Sequence of chain 3.B:
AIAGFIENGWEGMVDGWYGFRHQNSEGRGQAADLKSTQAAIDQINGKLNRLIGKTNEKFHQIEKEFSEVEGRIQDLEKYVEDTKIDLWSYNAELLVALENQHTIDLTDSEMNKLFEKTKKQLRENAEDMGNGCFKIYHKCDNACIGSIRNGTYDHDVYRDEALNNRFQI

Sequence of chain 3.A:
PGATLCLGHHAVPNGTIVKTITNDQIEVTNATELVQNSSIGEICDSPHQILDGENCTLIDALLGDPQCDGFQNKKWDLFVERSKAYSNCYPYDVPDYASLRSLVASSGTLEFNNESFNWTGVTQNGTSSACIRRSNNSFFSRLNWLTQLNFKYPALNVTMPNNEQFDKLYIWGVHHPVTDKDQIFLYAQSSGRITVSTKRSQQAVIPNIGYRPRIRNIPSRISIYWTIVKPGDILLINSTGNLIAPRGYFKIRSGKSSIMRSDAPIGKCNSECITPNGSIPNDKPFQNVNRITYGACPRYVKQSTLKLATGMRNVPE

This protein binds this small molecule.
Small molecule (SMILES): CC(=O)N[C@H]1[C@H](O[C@H]2[C@H](O)[C@@H](NC(C)=O)CO[C@@H]2CO)O[C@H](CO)[C@@H](O)[C@@H]1O

Binding-site contacts:
Ligand atom C5 contacts residue ASN290 of chain 3.A at 3.7 Å.
Ligand atom C2 contacts residue ASN277 of chain 3.A at 2.4 Å.
Ligand atom C8 contacts residue ASN37 of chain 3.A at 3.6 Å.
Ligand atom C8 contacts residue GLU69 of chain 3.B at 4.1 Å.
Ligand atom O5 contacts residue VAL289 of chain 3.A at 4.4 Å.
Ligand atom C8 contacts residue VAL289 of chain 3.A at 4.2 Å (hydrophobic).
Ligand atom C7 contacts residue ASN277 of chain 3.A at 3.2 Å.
Ligand atom C7 contacts residue VAL289 of chain 3.A at 4.4 Å (hydrophobic).
Ligand atom C1 contacts residue ASN290 of chain 3.A at 3.9 Å.
Ligand atom C6 contacts residue ASN290 of chain 3.A at 3.9 Å.
Ligand atom C5 contacts residue ASN277 of chain 3.A at 3.7 Å.
Ligand atom C1 contacts residue ASN277 of chain 3.A at 1.4 Å.
Ligand atom C1 contacts residue VAL289 of chain 3.A at 3.5 Å (hydrophobic).
Ligand atom O5 contacts residue ASN290 of chain 3.A at 3.6 Å (h-bond).
Ligand atom C4 contacts residue ASN277 of chain 3.A at 4.2 Å.
Ligand atom C3 contacts residue VAL289 of chain 3.A at 4.0 Å (hydrophobic).
Ligand atom N2 contacts residue VAL289 of chain 3.A at 3.6 Å.
Ligand atom O5 contacts residue ASN277 of chain 3.A at 2.4 Å (h-bond).
Ligand atom N2 contacts residue ASN277 of chain 3.A at 3.0 Å (h-bond).
Ligand atom C5 contacts residue VAL289 of chain 3.A at 4.3 Å (hydrophobic).
Ligand atom C6 contacts residue GLU69 of chain 3.B at 4.1 Å.
Ligand atom C2 contacts residue VAL289 of chain 3.A at 3.9 Å (hydrophobic).
Ligand atom O7 contacts residue ASN277 of chain 3.A at 3.0 Å (h-bond).
Ligand atom C3 contacts residue ASN277 of chain 3.A at 3.8 Å.
Ligand atom C8 contacts residue ASN277 of chain 3.A at 4.5 Å.